Sequence of chain 1.A:
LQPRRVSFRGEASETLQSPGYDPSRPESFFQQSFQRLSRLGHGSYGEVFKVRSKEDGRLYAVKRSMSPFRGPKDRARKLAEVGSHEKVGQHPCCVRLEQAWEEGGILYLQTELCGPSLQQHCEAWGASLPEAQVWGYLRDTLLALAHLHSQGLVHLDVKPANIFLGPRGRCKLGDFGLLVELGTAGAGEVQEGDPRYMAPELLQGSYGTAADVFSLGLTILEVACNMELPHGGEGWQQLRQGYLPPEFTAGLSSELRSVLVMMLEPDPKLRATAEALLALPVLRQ

This protein binds this small molecule.
Small molecule (SMILES): CCOc1cc2ncc(C#N)c(Nc3ccc(F)c(Cl)c3)c2cc1NC(=O)/C=C/CN(C)C

Binding-site contacts:
Ligand atom C16 contacts residue GLY140 of chain 1.A at 3.4 Å.
Ligand atom C17 contacts residue PRO141 of chain 1.A at 3.9 Å (hydrophobic).
Ligand atom C04 contacts residue GLN145 of chain 1.A at 3.9 Å.
Ligand atom N01 contacts residue LEU65 of chain 1.A at 3.8 Å.
Ligand atom O01 contacts residue LEU65 of chain 1.A at 3.8 Å.
Ligand atom C02 contacts residue LEU65 of chain 1.A at 3.4 Å (hydrophobic).
Ligand atom C16 contacts residue CYS139 of chain 1.A at 3.3 Å (hydrophobic).
Ligand atom CL1 contacts residue LEU134 of chain 1.A at 3.2 Å.
Ligand atom N05 contacts residue PHE189 of chain 1.A at 3.4 Å.
Ligand atom C20 contacts residue VAL73 of chain 1.A at 3.8 Å (hydrophobic).
Ligand atom N03 contacts residue CYS139 of chain 1.A at 3.0 Å (h-bond).
Ligand atom C10 contacts residue PHE189 of chain 1.A at 3.3 Å (hydrophobic).
Ligand atom C07 contacts residue GLU137 of chain 1.A at 3.4 Å.
Ligand atom C06 contacts residue GLN144 of chain 1.A at 3.7 Å.
Ligand atom C13 contacts residue LEU65 of chain 1.A at 3.7 Å (hydrophobic).
Ligand atom C18 contacts residue VAL120 of chain 1.A at 3.9 Å (hydrophobic).
Ligand atom C02 contacts residue GLN145 of chain 1.A at 3.2 Å.
Ligand atom F01 contacts residue LYS88 of chain 1.A at 3.1 Å.
Ligand atom C16 contacts residue PRO141 of chain 1.A at 3.7 Å (hydrophobic).
Ligand atom N04 contacts residue THR136 of chain 1.A at 2.9 Å (h-bond).
Ligand atom CL1 contacts residue LYS88 of chain 1.A at 3.5 Å.
Ligand atom C01 contacts residue GLN145 of chain 1.A at 3.7 Å.
Ligand atom CL1 contacts residue THR136 of chain 1.A at 3.5 Å.
Ligand atom C07 contacts residue CYS139 of chain 1.A at 3.6 Å (hydrophobic).
Ligand atom C18 contacts residue THR136 of chain 1.A at 3.1 Å.
Ligand atom C14 contacts residue CYS139 of chain 1.A at 3.3 Å (hydrophobic).
Ligand atom C15 contacts residue PHE189 of chain 1.A at 3.9 Å (hydrophobic).
Ligand atom C03 contacts residue LEU65 of chain 1.A at 3.4 Å (hydrophobic).
Ligand atom C12 contacts residue LEU65 of chain 1.A at 3.6 Å (hydrophobic).
Ligand atom F01 contacts residue GLU106 of chain 1.A at 3.9 Å.
Ligand atom C05 contacts residue LEU65 of chain 1.A at 3.8 Å (hydrophobic).
Ligand atom C09 contacts residue PHE189 of chain 1.A at 3.4 Å (hydrophobic).
Ligand atom C08 contacts residue THR136 of chain 1.A at 3.8 Å.
Ligand atom C11 contacts residue PHE189 of chain 1.A at 3.4 Å (hydrophobic).
Ligand atom O02 contacts residue GLN145 of chain 1.A at 3.7 Å.
Ligand atom C14 contacts residue GLY140 of chain 1.A at 3.5 Å.
Ligand atom N04 contacts residue VAL120 of chain 1.A at 3.3 Å.
Ligand atom C11 contacts residue LEU65 of chain 1.A at 3.7 Å (hydrophobic).
Ligand atom N01 contacts residue GLN145 of chain 1.A at 3.5 Å (h-bond).
Ligand atom C01 contacts residue LEU65 of chain 1.A at 3.5 Å (hydrophobic).